The protein below binds the small molecule below.
Small molecule (SMILES): CC(=O)N[C@H]1[C@H]([C@H](O)[C@H](O)CO)O[C@@](O)(C(=O)O)C[C@@H]1O

Sequence of chain 2.A:
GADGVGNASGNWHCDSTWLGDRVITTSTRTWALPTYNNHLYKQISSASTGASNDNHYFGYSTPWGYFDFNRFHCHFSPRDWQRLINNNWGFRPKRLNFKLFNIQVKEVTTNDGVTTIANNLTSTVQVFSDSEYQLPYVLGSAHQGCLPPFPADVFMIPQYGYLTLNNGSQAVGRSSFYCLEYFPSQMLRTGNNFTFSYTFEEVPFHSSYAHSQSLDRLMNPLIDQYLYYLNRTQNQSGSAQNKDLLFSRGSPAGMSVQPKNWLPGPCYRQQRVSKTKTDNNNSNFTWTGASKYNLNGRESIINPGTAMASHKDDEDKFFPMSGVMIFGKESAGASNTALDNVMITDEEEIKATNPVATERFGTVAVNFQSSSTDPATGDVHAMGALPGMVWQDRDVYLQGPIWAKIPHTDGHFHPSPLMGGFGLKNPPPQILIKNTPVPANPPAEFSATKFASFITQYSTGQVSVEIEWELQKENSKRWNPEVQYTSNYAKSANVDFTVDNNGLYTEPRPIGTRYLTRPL

Binding-site contacts:
Ligand atom O4 contacts residue ASN231 of chain 2.A at 4.2 Å.
Ligand atom O10 contacts residue SER256 of chain 2.A at 3.5 Å (h-bond).
Ligand atom C3 contacts residue ASN231 of chain 2.A at 3.9 Å.
Ligand atom C4 contacts residue ASN231 of chain 2.A at 3.5 Å.
Ligand atom O2 contacts residue ASN231 of chain 2.A at 4.2 Å.
Ligand atom C2 contacts residue ASN231 of chain 2.A at 4.0 Å.
Ligand atom C1 contacts residue ASN231 of chain 2.A at 3.6 Å.
Ligand atom C11 contacts residue ALA253 of chain 2.A at 3.6 Å (hydrophobic).
Ligand atom C4 contacts residue VAL257 of chain 2.A at 4.4 Å (hydrophobic).
Ligand atom C11 contacts residue GLY254 of chain 2.A at 3.6 Å.
Ligand atom C11 contacts residue SER256 of chain 2.A at 4.3 Å.
Ligand atom C1 contacts residue ARG232 of chain 2.A at 3.6 Å.
Ligand atom O2 contacts residue ARG232 of chain 2.A at 4.5 Å.
Ligand atom O1B contacts residue ASN231 of chain 2.A at 4.3 Å.
Ligand atom C10 contacts residue SER256 of chain 2.A at 4.2 Å.
Ligand atom O1A contacts residue ARG232 of chain 2.A at 3.5 Å.
Ligand atom O1A contacts residue ASN231 of chain 2.A at 2.7 Å (h-bond).
Ligand atom O4 contacts residue VAL257 of chain 2.A at 3.1 Å.
Ligand atom C5 contacts residue ASN231 of chain 2.A at 4.5 Å.
Ligand atom O1B contacts residue ARG232 of chain 2.A at 2.5 Å (salt-bridge).